A protein and the small-molecule ligand that binds it are described below.
Small molecule (SMILES): CC(=O)Nc1cc2cccnc2c2ncccc12

Sequence of chain 1.D:
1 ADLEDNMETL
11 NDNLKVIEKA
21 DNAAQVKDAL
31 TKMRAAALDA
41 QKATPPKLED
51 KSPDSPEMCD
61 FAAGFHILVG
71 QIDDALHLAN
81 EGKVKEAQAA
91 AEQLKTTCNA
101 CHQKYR

Binding-site contacts:
Ligand atom CAA contacts residue CYS59 of chain 1.F at 1.8 Å (hydrophobic).
Ligand atom CAI contacts residue MET58 of chain 1.F at 3.5 Å (hydrophobic).
Ligand atom CAE contacts residue ALA43 of chain 1.F at 3.8 Å (hydrophobic).
Ligand atom CAE contacts residue NI1 of chain 1.BA at 3.1 Å.
Ligand atom OAB contacts residue CYS59 of chain 1.F at 4.0 Å.
Ligand atom CAE contacts residue HIS77 of chain 1.D at 3.5 Å.
Ligand atom CAM contacts residue PRO53 of chain 1.F at 4.0 Å (hydrophobic).
Ligand atom CAF contacts residue ASP73 of chain 1.D at 3.5 Å.
Ligand atom CAF contacts residue HIS77 of chain 1.D at 3.6 Å.
Ligand atom NAL contacts residue PRO53 of chain 1.F at 2.8 Å (h-bond).
Ligand atom CAO contacts residue MET58 of chain 1.F at 3.8 Å (hydrophobic).
Ligand atom CAI contacts residue CYS59 of chain 1.F at 4.1 Å (hydrophobic).
Ligand atom CAD contacts residue ASP74 of chain 1.D at 3.4 Å.
Ligand atom CAE contacts residue LYS42 of chain 1.F at 3.4 Å.
Ligand atom OAB contacts residue ALA62 of chain 1.F at 3.5 Å.
Ligand atom CAQ contacts residue NI1 of chain 1.BA at 2.9 Å.
Ligand atom CAE contacts residue MET58 of chain 1.F at 3.9 Å (hydrophobic).
Ligand atom CAQ contacts residue HIS77 of chain 1.D at 3.6 Å.
Ligand atom NAJ contacts residue HIS77 of chain 1.D at 3.0 Å (h-bond).
Ligand atom CAC contacts residue ALA43 of chain 1.F at 3.3 Å (hydrophobic).
Ligand atom CAH contacts residue PRO53 of chain 1.F at 3.5 Å (hydrophobic).
Ligand atom CAI contacts residue PRO53 of chain 1.F at 3.8 Å (hydrophobic).
Ligand atom CAF contacts residue NI1 of chain 1.BA at 3.1 Å.
Ligand atom CAR contacts residue HIS77 of chain 1.D at 3.7 Å.
Ligand atom CAI contacts residue ALA62 of chain 1.F at 4.0 Å (hydrophobic).
Ligand atom CAG contacts residue MET58 of chain 1.F at 3.5 Å (hydrophobic).
Ligand atom CAR contacts residue NI1 of chain 1.BA at 2.9 Å.
Ligand atom NAK contacts residue HIS77 of chain 1.D at 3.2 Å (h-bond).
Ligand atom CAE contacts residue GLN41 of chain 1.F at 3.6 Å.
Ligand atom NAL contacts residue CYS59 of chain 1.F at 3.2 Å (h-bond).
Ligand atom CAC contacts residue MET58 of chain 1.F at 3.6 Å (hydrophobic).
Ligand atom NAK contacts residue NI1 of chain 1.BA at 2.1 Å (h-bond).
Ligand atom CAP contacts residue PRO53 of chain 1.F at 3.4 Å (hydrophobic).
Ligand atom CAD contacts residue ASP73 of chain 1.D at 3.8 Å.
Ligand atom CAM contacts residue CYS59 of chain 1.F at 2.9 Å (hydrophobic).
Ligand atom NAJ contacts residue NI1 of chain 1.BA at 2.1 Å (h-bond).
Ligand atom CAN contacts residue PRO53 of chain 1.F at 3.0 Å (hydrophobic).
Ligand atom CAG contacts residue GLN41 of chain 1.F at 3.8 Å.
Ligand atom CAC contacts residue GLN41 of chain 1.F at 3.2 Å.
Ligand atom CAH contacts residue ASP74 of chain 1.D at 3.5 Å.

Sequence of chain 1.F:
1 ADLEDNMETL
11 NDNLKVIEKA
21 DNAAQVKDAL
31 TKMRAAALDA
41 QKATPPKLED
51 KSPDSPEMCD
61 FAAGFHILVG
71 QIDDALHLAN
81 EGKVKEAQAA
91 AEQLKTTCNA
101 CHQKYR